Binding-site contacts:
Ligand atom N contacts residue VAL125 of chain 3.D at 3.5 Å (h-bond).
Ligand atom N contacts residue GLY105 of chain 3.D at 3.1 Å (h-bond).
Ligand atom O contacts residue LEU161 of chain 3.D at 3.3 Å (h-bond).
Ligand atom CA contacts residue GLN203 of chain 3.D at 3.5 Å.
Ligand atom CA contacts residue PHE126 of chain 3.D at 3.2 Å (hydrophobic).
Ligand atom O contacts residue GLN203 of chain 3.D at 1.3 Å (h-bond).
Ligand atom CD1 contacts residue TYR162 of chain 3.D at 2.8 Å (hydrophobic).
Ligand atom CG contacts residue TYR162 of chain 3.D at 3.1 Å (hydrophobic).
Ligand atom N contacts residue GLN203 of chain 3.D at 2.9 Å (h-bond).
Ligand atom O contacts residue VAL127 of chain 3.D at 1.8 Å (h-bond).
Ligand atom O contacts residue PHE126 of chain 3.D at 2.8 Å.
Ligand atom O contacts residue SER163 of chain 3.D at 3.6 Å (h-bond).
Ligand atom O contacts residue ILE130 of chain 3.D at 3.5 Å.
Ligand atom CD2 contacts residue PHE126 of chain 3.D at 3.3 Å (hydrophobic).
Ligand atom C contacts residue VAL127 of chain 3.D at 3.0 Å (hydrophobic).
Ligand atom CA contacts residue VAL127 of chain 3.D at 3.6 Å (hydrophobic).
Ligand atom CB contacts residue TYR162 of chain 3.D at 2.6 Å (hydrophobic).
Ligand atom CB contacts residue ILE130 of chain 3.D at 3.4 Å (hydrophobic).
Ligand atom CA contacts residue LEU161 of chain 3.D at 3.2 Å (hydrophobic).
Ligand atom C contacts residue VAL127 of chain 3.D at 3.5 Å (hydrophobic).
Ligand atom CG contacts residue PHE126 of chain 3.D at 3.7 Å (hydrophobic).
Ligand atom O contacts residue VAL127 of chain 3.D at 2.2 Å.
Ligand atom CD2 contacts residue LEU161 of chain 3.D at 3.4 Å (hydrophobic).
Ligand atom CA contacts residue TYR162 of chain 3.D at 3.5 Å (hydrophobic).
Ligand atom CB contacts residue VAL125 of chain 3.D at 2.6 Å (hydrophobic).
Ligand atom C contacts residue ILE130 of chain 3.D at 3.7 Å (hydrophobic).
Ligand atom C contacts residue TYR162 of chain 3.D at 3.5 Å (hydrophobic).
Ligand atom N contacts residue GLN203 of chain 3.D at 3.7 Å.
Ligand atom SD contacts residue ARG165 of chain 3.D at 2.3 Å (salt-bridge).
Ligand atom CB contacts residue GLY105 of chain 3.D at 3.2 Å.
Ligand atom CA contacts residue ILE130 of chain 3.D at 3.2 Å (hydrophobic).
Ligand atom CE contacts residue ARG165 of chain 3.D at 2.8 Å.
Ligand atom N contacts residue LEU161 of chain 3.D at 3.3 Å (h-bond).
Ligand atom CD contacts residue GLN203 of chain 3.D at 2.8 Å.
Ligand atom O contacts residue LEU103 of chain 3.D at 3.6 Å.
Ligand atom O contacts residue TYR162 of chain 3.D at 3.4 Å.
Ligand atom CB contacts residue ILE104 of chain 3.D at 3.5 Å (hydrophobic).
Ligand atom C contacts residue GLN203 of chain 3.D at 2.3 Å.
Ligand atom CA contacts residue VAL125 of chain 3.D at 3.1 Å (hydrophobic).
Ligand atom CD1 contacts residue GLN203 of chain 3.D at 3.4 Å.

Sequence of chain 3.D:
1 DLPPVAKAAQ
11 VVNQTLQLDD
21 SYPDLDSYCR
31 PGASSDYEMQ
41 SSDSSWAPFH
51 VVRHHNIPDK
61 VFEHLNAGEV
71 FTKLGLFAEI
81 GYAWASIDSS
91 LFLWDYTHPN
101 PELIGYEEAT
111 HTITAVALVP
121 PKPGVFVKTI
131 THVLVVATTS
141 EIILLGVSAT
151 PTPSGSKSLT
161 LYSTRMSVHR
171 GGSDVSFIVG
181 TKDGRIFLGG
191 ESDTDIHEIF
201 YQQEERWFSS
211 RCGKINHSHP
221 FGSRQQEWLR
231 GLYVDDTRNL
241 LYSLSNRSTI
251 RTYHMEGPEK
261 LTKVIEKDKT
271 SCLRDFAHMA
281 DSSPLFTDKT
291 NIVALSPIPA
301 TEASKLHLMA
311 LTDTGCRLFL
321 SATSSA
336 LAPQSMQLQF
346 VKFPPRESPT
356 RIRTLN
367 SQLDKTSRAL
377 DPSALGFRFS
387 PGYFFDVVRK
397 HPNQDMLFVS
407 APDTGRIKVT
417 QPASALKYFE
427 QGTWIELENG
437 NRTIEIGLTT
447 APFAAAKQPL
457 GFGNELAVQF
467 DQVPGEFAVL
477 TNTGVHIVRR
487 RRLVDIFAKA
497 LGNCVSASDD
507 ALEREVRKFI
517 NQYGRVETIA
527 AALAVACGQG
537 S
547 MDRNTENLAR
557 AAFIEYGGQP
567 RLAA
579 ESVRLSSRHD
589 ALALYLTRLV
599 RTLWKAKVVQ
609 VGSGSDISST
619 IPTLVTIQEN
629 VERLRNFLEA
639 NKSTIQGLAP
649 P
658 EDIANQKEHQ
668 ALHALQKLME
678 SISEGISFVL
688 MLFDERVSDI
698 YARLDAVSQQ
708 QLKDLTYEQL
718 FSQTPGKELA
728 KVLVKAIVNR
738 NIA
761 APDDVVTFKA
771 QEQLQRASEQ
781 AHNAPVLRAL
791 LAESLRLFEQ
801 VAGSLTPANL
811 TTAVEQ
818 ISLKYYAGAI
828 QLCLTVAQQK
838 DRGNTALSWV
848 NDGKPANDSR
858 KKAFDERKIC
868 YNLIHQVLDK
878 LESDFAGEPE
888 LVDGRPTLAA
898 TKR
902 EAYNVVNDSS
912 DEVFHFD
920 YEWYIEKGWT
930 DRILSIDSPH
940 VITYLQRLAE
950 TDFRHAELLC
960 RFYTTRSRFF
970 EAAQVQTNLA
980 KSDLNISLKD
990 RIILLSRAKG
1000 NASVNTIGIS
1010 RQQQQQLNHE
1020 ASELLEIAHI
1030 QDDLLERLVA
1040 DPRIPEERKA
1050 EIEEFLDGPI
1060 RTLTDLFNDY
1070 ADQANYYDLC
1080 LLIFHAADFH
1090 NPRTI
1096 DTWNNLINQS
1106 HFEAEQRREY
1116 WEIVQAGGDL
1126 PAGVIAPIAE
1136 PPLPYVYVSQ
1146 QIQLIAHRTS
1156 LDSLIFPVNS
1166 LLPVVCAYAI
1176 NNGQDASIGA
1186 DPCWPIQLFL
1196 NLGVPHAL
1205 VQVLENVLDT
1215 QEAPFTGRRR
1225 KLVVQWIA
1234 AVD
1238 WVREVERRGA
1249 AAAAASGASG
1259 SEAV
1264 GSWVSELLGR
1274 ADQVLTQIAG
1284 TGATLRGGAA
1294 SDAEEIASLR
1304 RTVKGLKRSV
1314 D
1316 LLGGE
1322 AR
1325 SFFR

A small-molecule ligand and the protein it binds are described below.
Small molecule (SMILES): CSCC[C@H](NC(=O)[C@@H]1CCCN1C(=O)[C@H](CC(C)C)NC(=O)[C@H](CC(C)C)NC(=O)[C@H](CCCCN)NC(=O)[C@H](C)NC(=O)[C@H](CCCCN)NC(=O)[C@@H](N)CCCN=C(N)N)C(=O)N[C@@H](CCC(=O)O)C(=O)N[C@@H](CCC(=O)O)C(=O)N[C@@H](C)C(=O)N[C@@H](CC(C)C)C(=O)N[C@@H](CC(C)C)C(=O)N1CCC[C@H]1C=O